A small-molecule ligand and the protein it binds are described below.
Small molecule (SMILES): CC(C)n1cnc2/c(=N/c3cccc(Cl)c3)nc(NCCO)[nH]c21

Sequence of chain 1.A:
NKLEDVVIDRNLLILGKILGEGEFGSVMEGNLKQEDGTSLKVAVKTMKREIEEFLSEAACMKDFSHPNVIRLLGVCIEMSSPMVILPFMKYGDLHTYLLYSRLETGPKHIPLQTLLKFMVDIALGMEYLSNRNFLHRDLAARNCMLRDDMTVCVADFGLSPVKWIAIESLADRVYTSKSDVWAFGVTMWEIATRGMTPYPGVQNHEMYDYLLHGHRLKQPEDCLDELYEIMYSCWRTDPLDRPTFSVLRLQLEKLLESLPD

Binding-site contacts:
Ligand atom N9 contacts residue ALA66 of chain 1.A at 3.7 Å.
Ligand atom N7 contacts residue PHE122 of chain 1.A at 3.9 Å.
Ligand atom C8 contacts residue ALA66 of chain 1.A at 3.5 Å (hydrophobic).
Ligand atom CAK contacts residue LEU42 of chain 1.A at 3.8 Å (hydrophobic).
Ligand atom N7 contacts residue MET123 of chain 1.A at 3.1 Å (h-bond).
Ligand atom CAE contacts residue GLY126 of chain 1.A at 3.9 Å.
Ligand atom CAR contacts residue MET123 of chain 1.A at 3.1 Å (hydrophobic).
Ligand atom N7 contacts residue MET179 of chain 1.A at 3.6 Å.
Ligand atom CAE contacts residue MET123 of chain 1.A at 3.8 Å (hydrophobic).
Ligand atom N6 contacts residue PHE122 of chain 1.A at 3.5 Å.
Ligand atom CAR contacts residue PHE122 of chain 1.A at 3.6 Å (hydrophobic).
Ligand atom N7 contacts residue ALA66 of chain 1.A at 3.8 Å.
Ligand atom N7 contacts residue PRO121 of chain 1.A at 3.9 Å.
Ligand atom N6 contacts residue MET123 of chain 1.A at 2.8 Å (h-bond).
Ligand atom C8 contacts residue MET179 of chain 1.A at 3.8 Å (hydrophobic).
Ligand atom CAB contacts residue ALA66 of chain 1.A at 4.0 Å (hydrophobic).
Ligand atom N3 contacts residue VAL50 of chain 1.A at 4.0 Å.
Ligand atom C6 contacts residue MET123 of chain 1.A at 3.8 Å (hydrophobic).
Ligand atom N2 contacts residue VAL50 of chain 1.A at 4.0 Å.
Ligand atom CAG contacts residue LYS124 of chain 1.A at 3.1 Å.
Ligand atom N9 contacts residue MET179 of chain 1.A at 3.7 Å.
Ligand atom CAF contacts residue LYS124 of chain 1.A at 4.0 Å.
Ligand atom CAG contacts residue GLY126 of chain 1.A at 3.4 Å.
Ligand atom N6 contacts residue GLY126 of chain 1.A at 4.0 Å.
Ligand atom C5 contacts residue MET179 of chain 1.A at 3.2 Å (hydrophobic).
Ligand atom CAR contacts residue GLY126 of chain 1.A at 3.8 Å.
Ligand atom CAE contacts residue LYS124 of chain 1.A at 2.7 Å.
Ligand atom CAB contacts residue VAL50 of chain 1.A at 3.8 Å (hydrophobic).
Ligand atom N3 contacts residue MET179 of chain 1.A at 3.8 Å.
Ligand atom CAA contacts residue ALA189 of chain 1.A at 4.0 Å (hydrophobic).
Ligand atom CAG contacts residue PHE122 of chain 1.A at 3.7 Å (hydrophobic).
Ligand atom C4 contacts residue MET179 of chain 1.A at 3.4 Å (hydrophobic).
Ligand atom CAA contacts residue MET179 of chain 1.A at 3.6 Å (hydrophobic).
Ligand atom C6 contacts residue MET179 of chain 1.A at 3.6 Å (hydrophobic).
Ligand atom CAJ contacts residue ASP127 of chain 1.A at 3.4 Å.
Ligand atom CAG contacts residue MET123 of chain 1.A at 2.6 Å (hydrophobic).
Ligand atom C8 contacts residue MET123 of chain 1.A at 3.8 Å (hydrophobic).
Ligand atom C8 contacts residue PRO121 of chain 1.A at 3.4 Å (hydrophobic).
Ligand atom OAC contacts residue ASP127 of chain 1.A at 2.7 Å (salt-bridge).
Ligand atom N1 contacts residue MET179 of chain 1.A at 4.0 Å.